This small molecule binds to this protein.
Small molecule (SMILES): Cc1ccsc1C(=O)NN

Binding-site contacts:
Ligand atom S contacts residue TYR231 of chain 1.A at 4.4 Å.
Ligand atom C contacts residue GLU230 of chain 1.A at 3.7 Å.
Ligand atom O contacts residue LYS234 of chain 1.A at 2.8 Å (salt-bridge).
Ligand atom C1 contacts residue THR185 of chain 1.A at 3.7 Å.
Ligand atom C5 contacts residue LYS234 of chain 1.A at 3.9 Å.
Ligand atom C1 contacts residue TYR231 of chain 1.A at 3.8 Å (hydrophobic).
Ligand atom C contacts residue THR185 of chain 1.A at 4.0 Å.
Ligand atom C4 contacts residue TYR231 of chain 1.A at 4.1 Å (hydrophobic).
Ligand atom N1 contacts residue TYR235 of chain 1.A at 3.9 Å.
Ligand atom S contacts residue ARG181 of chain 1.A at 3.9 Å.
Ligand atom C3 contacts residue ARG181 of chain 1.A at 4.0 Å.
Ligand atom C contacts residue TYR231 of chain 1.A at 4.1 Å (hydrophobic).
Ligand atom N1 contacts residue LYS234 of chain 1.A at 4.0 Å.
Ligand atom C3 contacts residue TYR231 of chain 1.A at 4.1 Å (hydrophobic).
Ligand atom C5 contacts residue TYR235 of chain 1.A at 4.2 Å (hydrophobic).
Ligand atom C contacts residue LYS234 of chain 1.A at 4.3 Å.
Ligand atom N contacts residue LYS234 of chain 1.A at 4.4 Å.
Ligand atom C2 contacts residue THR185 of chain 1.A at 3.4 Å.
Ligand atom O contacts residue TYR235 of chain 1.A at 3.8 Å.
Ligand atom C4 contacts residue THR185 of chain 1.A at 4.5 Å.
Ligand atom C2 contacts residue TYR231 of chain 1.A at 3.8 Å (hydrophobic).
Ligand atom C3 contacts residue THR185 of chain 1.A at 4.0 Å.
Ligand atom C2 contacts residue ILE227 of chain 1.A at 3.6 Å (hydrophobic).
Ligand atom C3 contacts residue ILE227 of chain 1.A at 3.6 Å (hydrophobic).
Ligand atom N contacts residue TYR235 of chain 1.A at 4.2 Å.

Sequence of chain 1.A:
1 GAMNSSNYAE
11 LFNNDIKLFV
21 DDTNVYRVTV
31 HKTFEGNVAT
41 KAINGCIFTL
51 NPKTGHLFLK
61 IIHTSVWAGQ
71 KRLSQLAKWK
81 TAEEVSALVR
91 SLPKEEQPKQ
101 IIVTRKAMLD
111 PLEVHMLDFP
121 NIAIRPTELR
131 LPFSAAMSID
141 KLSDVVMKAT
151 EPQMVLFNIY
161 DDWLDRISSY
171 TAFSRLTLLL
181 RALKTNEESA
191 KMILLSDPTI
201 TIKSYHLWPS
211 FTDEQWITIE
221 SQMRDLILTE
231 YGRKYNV